The protein below binds the small molecule below.
Small molecule (SMILES): CSCC[C@H](N)C(=O)O

Sequence of chain 1.C:
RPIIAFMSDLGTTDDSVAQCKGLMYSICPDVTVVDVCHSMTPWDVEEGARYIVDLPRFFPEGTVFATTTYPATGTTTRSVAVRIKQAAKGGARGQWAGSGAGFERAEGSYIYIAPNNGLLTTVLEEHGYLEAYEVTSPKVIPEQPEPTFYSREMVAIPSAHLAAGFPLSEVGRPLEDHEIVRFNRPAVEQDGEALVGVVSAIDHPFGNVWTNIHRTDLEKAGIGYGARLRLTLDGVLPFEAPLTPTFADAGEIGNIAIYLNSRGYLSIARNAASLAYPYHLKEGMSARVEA

Binding-site contacts:
Ligand atom N contacts residue ARG270 of chain 1.C at 4.3 Å.
Ligand atom SD contacts residue PHE213 of chain 1.C at 3.8 Å.
Ligand atom CE contacts residue ASN215 of chain 1.C at 4.3 Å.
Ligand atom O contacts residue SER23 of chain 1.B at 3.5 Å (h-bond).
Ligand atom CE contacts residue 5F11 of chain 1.G at 4.4 Å.
Ligand atom CG contacts residue LEU17 of chain 1.B at 4.2 Å (hydrophobic).
Ligand atom SD contacts residue THR155 of chain 1.B at 3.8 Å.
Ligand atom O contacts residue ASP21 of chain 1.B at 4.0 Å.
Ligand atom CA contacts residue ASP21 of chain 1.B at 4.2 Å.
Ligand atom N contacts residue TRP217 of chain 1.C at 4.1 Å.
Ligand atom O contacts residue ARG270 of chain 1.C at 2.7 Å (salt-bridge).
Ligand atom CB contacts residue PHE156 of chain 1.B at 4.2 Å (hydrophobic).
Ligand atom OXT contacts residue TRP217 of chain 1.C at 4.1 Å.
Ligand atom CG contacts residue 5F11 of chain 1.G at 3.5 Å.
Ligand atom O contacts residue TRP217 of chain 1.C at 3.5 Å.
Ligand atom CG contacts residue THR155 of chain 1.B at 3.9 Å.
Ligand atom O contacts residue SER269 of chain 1.C at 3.0 Å (h-bond).
Ligand atom CE contacts residue ASP210 of chain 1.C at 3.7 Å.
Ligand atom N contacts residue HIS211 of chain 1.C at 4.4 Å.
Ligand atom CB contacts residue PHE213 of chain 1.C at 4.3 Å (hydrophobic).
Ligand atom C contacts residue TRP217 of chain 1.C at 3.7 Å (hydrophobic).
Ligand atom N contacts residue SER23 of chain 1.B at 2.9 Å (h-bond).
Ligand atom SD contacts residue 5F11 of chain 1.G at 3.5 Å.
Ligand atom C contacts residue SER23 of chain 1.B at 3.9 Å.
Ligand atom C contacts residue ASP210 of chain 1.C at 4.4 Å.
Ligand atom CA contacts residue ASP210 of chain 1.C at 3.6 Å.
Ligand atom CA contacts residue SER23 of chain 1.B at 3.6 Å.
Ligand atom C contacts residue PHE156 of chain 1.B at 4.4 Å (hydrophobic).
Ligand atom CG contacts residue PHE156 of chain 1.B at 3.9 Å (hydrophobic).
Ligand atom C contacts residue SER269 of chain 1.C at 3.2 Å.
Ligand atom OXT contacts residue SER269 of chain 1.C at 2.5 Å (h-bond).
Ligand atom CB contacts residue LEU17 of chain 1.B at 4.0 Å (hydrophobic).
Ligand atom C contacts residue ARG270 of chain 1.C at 3.9 Å.
Ligand atom N contacts residue ASP21 of chain 1.B at 2.9 Å (salt-bridge).
Ligand atom OXT contacts residue PHE156 of chain 1.B at 4.1 Å.
Ligand atom N contacts residue ASP210 of chain 1.C at 2.9 Å (salt-bridge).
Ligand atom CA contacts residue TRP217 of chain 1.C at 4.1 Å (hydrophobic).
Ligand atom CE contacts residue THR155 of chain 1.B at 3.8 Å.
Ligand atom CB contacts residue SER23 of chain 1.B at 3.7 Å.
Ligand atom CE contacts residue PHE254 of chain 1.C at 4.0 Å (hydrophobic).

Sequence of chain 1.B:
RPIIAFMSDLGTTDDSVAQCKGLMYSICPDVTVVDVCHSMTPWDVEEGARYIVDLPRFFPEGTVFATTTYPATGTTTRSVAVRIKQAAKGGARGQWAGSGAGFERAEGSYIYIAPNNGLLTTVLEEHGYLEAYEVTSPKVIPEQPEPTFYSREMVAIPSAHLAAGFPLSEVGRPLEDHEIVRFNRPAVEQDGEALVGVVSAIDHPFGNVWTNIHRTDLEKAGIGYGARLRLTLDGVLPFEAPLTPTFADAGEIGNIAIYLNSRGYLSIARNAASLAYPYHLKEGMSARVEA